Sequence of chain 50.A:
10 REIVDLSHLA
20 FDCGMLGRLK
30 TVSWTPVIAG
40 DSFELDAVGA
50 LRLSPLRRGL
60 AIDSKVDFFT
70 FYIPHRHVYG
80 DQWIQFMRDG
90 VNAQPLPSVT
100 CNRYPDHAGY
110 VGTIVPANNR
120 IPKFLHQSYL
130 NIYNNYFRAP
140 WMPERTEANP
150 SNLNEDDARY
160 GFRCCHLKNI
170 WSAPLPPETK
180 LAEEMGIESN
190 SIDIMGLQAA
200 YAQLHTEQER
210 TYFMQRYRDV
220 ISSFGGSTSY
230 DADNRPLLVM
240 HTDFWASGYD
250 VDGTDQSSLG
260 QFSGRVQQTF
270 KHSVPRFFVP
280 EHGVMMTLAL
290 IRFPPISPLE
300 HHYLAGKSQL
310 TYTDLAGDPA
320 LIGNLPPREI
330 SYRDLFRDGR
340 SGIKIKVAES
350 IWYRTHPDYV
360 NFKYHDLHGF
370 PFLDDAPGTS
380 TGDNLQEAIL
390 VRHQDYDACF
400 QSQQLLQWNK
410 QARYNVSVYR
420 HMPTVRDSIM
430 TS

The small molecule below binds the protein below.
Small molecule (SMILES): Nc1ccn([C@H]2C[C@H](O)[C@@H](COP(=O)(O)O)O2)c(=O)n1

Sequence of chain 50.C:
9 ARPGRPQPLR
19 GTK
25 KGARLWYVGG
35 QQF

Binding-site contacts:
Ligand atom OP2 contacts residue ASP242 of chain 50.A at 3.9 Å.
Ligand atom C5' contacts residue ASP242 of chain 50.A at 4.4 Å.
Ligand atom C2' contacts residue LYS25 of chain 50.C at 3.8 Å.